Sequence of chain 3.F:
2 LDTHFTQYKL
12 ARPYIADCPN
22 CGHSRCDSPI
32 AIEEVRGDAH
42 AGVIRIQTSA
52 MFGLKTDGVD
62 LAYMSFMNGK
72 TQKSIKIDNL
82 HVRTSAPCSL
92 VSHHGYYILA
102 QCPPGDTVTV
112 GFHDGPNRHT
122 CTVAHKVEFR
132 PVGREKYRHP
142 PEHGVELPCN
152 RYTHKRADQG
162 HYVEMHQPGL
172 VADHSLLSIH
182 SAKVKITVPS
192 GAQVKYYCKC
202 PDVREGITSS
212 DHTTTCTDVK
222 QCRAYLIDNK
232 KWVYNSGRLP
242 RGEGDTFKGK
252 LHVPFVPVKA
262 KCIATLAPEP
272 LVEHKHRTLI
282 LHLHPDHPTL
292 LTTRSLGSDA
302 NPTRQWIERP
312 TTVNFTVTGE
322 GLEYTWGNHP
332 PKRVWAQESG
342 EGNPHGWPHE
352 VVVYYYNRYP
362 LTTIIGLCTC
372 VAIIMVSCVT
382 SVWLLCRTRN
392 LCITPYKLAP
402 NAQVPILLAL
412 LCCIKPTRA

Sequence of chain 3.H:
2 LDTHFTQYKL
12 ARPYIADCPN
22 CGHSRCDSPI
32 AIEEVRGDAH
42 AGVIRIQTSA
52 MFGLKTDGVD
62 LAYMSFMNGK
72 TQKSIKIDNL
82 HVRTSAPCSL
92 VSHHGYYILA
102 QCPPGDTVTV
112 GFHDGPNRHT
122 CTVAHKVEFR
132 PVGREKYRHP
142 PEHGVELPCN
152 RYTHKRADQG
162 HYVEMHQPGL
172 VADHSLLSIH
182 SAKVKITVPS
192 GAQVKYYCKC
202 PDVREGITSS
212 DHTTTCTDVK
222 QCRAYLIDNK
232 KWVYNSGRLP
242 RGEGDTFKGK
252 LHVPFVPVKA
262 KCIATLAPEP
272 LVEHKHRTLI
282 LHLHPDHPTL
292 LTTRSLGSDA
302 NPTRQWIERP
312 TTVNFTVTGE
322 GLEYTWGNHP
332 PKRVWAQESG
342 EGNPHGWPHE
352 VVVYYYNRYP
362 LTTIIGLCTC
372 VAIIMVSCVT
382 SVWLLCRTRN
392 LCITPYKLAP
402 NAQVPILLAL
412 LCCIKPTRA

The small molecule below binds the protein below.
Small molecule (SMILES): O=C(O)[C@@H]1O[C@H](O[C@H]2[C@@H](OS(=O)(=O)O)O[C@@H](O)[C@H](NS(=O)(=O)O)[C@H]2O)[C@@H](OS(=O)(=O)O)[C@H](O)[C@@H]1O

Binding-site contacts:
Ligand atom C5 contacts residue HIS82 of chain 3.H at 4.0 Å.
Ligand atom O2 contacts residue HIS82 of chain 3.F at 4.0 Å.
Ligand atom SAG contacts residue HIS82 of chain 3.D at 3.7 Å.
Ligand atom SBG contacts residue HIS82 of chain 3.F at 4.0 Å.
Ligand atom OAB contacts residue HIS114 of chain 3.H at 3.3 Å.
Ligand atom OBC contacts residue HIS82 of chain 3.F at 3.2 Å (h-bond).
Ligand atom SBB contacts residue HIS114 of chain 3.D at 4.2 Å.
Ligand atom OBH contacts residue HIS114 of chain 3.F at 3.1 Å (h-bond).
Ligand atom OBA contacts residue HIS114 of chain 3.D at 3.0 Å (h-bond).
Ligand atom OAF contacts residue HIS82 of chain 3.D at 3.2 Å (h-bond).
Ligand atom C6 contacts residue ASN80 of chain 3.D at 3.8 Å.
Ligand atom OAF contacts residue HIS114 of chain 3.H at 4.1 Å.
Ligand atom OAH contacts residue ASN80 of chain 3.D at 3.2 Å (h-bond).
Ligand atom N2 contacts residue HIS114 of chain 3.H at 4.1 Å.
Ligand atom OBF contacts residue HIS82 of chain 3.F at 3.9 Å.
Ligand atom O1 contacts residue HIS114 of chain 3.H at 2.8 Å (h-bond).
Ligand atom O6B contacts residue ASN80 of chain 3.D at 3.0 Å (h-bond).
Ligand atom O1 contacts residue HIS82 of chain 3.H at 3.6 Å.
Ligand atom C2 contacts residue HIS82 of chain 3.D at 4.2 Å.
Ligand atom OBI contacts residue HIS114 of chain 3.F at 3.0 Å (h-bond).
Ligand atom C1 contacts residue HIS82 of chain 3.H at 3.7 Å.
Ligand atom OAH contacts residue HIS82 of chain 3.D at 3.1 Å (h-bond).
Ligand atom O4 contacts residue HIS114 of chain 3.D at 3.6 Å.
Ligand atom C4 contacts residue ASN80 of chain 3.D at 4.0 Å.
Ligand atom OAB contacts residue ARG119 of chain 3.H at 3.5 Å.
Ligand atom OBC contacts residue HIS114 of chain 3.D at 4.1 Å.
Ligand atom O3 contacts residue HIS114 of chain 3.D at 3.3 Å (h-bond).
Ligand atom SAG contacts residue HIS114 of chain 3.H at 4.1 Å.
Ligand atom O3 contacts residue HIS82 of chain 3.D at 3.9 Å.
Ligand atom SBB contacts residue HIS82 of chain 3.F at 3.5 Å (h-bond).
Ligand atom SBG contacts residue HIS114 of chain 3.F at 3.5 Å (h-bond).
Ligand atom O4 contacts residue ASN80 of chain 3.D at 3.1 Å (h-bond).
Ligand atom OBE contacts residue HIS82 of chain 3.F at 2.9 Å (h-bond).
Ligand atom C3 contacts residue HIS82 of chain 3.D at 4.3 Å.
Ligand atom OBF contacts residue HIS114 of chain 3.F at 3.9 Å.
Ligand atom O5 contacts residue HIS82 of chain 3.H at 3.2 Å (h-bond).
Ligand atom OBI contacts residue HIS82 of chain 3.F at 2.9 Å.
Ligand atom C1 contacts residue HIS114 of chain 3.H at 3.5 Å.
Ligand atom SAG contacts residue ASN80 of chain 3.D at 4.3 Å.
Ligand atom OBA contacts residue HIS82 of chain 3.D at 4.2 Å.

Sequence of chain 3.D:
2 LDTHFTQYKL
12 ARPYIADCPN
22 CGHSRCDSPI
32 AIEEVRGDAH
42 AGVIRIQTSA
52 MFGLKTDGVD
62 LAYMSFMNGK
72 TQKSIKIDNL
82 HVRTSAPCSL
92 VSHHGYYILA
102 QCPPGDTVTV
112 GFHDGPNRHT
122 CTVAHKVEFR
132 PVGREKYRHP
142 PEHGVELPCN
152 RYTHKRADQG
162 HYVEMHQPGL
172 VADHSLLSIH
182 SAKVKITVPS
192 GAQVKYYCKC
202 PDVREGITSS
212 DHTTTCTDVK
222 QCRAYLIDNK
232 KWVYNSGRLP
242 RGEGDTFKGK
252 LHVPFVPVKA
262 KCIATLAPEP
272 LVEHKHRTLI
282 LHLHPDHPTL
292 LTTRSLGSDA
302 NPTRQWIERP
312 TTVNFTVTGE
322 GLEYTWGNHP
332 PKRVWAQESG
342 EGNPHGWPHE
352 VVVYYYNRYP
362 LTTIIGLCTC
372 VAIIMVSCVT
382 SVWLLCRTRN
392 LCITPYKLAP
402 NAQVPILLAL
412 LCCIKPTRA